The protein below binds the small molecule below.
Small molecule (SMILES): CC(=O)N[C@H]1[C@H](O[C@H]2[C@H](O)[C@@H](NC(C)=O)CO[C@@H]2CO)O[C@H](CO)[C@@H](O)[C@@H]1O

Sequence of chain 1.A:
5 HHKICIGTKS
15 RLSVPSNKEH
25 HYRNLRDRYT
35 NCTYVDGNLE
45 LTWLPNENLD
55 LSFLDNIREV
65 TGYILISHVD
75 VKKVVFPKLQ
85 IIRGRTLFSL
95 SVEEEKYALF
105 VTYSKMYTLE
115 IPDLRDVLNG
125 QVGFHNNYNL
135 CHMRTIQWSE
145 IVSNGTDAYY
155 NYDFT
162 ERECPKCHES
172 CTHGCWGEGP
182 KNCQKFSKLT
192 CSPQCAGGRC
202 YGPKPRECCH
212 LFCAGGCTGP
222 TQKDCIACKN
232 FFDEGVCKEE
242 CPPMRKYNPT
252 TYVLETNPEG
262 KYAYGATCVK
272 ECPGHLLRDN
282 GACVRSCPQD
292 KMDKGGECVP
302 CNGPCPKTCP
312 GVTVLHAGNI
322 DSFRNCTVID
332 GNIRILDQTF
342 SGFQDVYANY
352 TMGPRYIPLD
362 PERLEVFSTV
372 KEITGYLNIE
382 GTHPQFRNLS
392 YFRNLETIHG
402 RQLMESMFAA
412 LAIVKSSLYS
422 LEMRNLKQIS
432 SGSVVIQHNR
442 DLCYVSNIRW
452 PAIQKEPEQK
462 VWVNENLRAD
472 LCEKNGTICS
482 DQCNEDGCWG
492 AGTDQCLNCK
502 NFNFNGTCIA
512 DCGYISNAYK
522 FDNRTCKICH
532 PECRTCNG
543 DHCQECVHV

Binding-site contacts:
Ligand atom C5 contacts residue ASN35 of chain 1.A at 3.7 Å.
Ligand atom C1 contacts residue ASN35 of chain 1.A at 1.9 Å.
Ligand atom C4 contacts residue ASN35 of chain 1.A at 4.5 Å.
Ligand atom O7 contacts residue ASN35 of chain 1.A at 3.9 Å.
Ligand atom C3 contacts residue ASN35 of chain 1.A at 4.0 Å.
Ligand atom O5 contacts residue ASN35 of chain 1.A at 2.9 Å (h-bond).
Ligand atom C7 contacts residue ASN35 of chain 1.A at 3.3 Å.
Ligand atom C8 contacts residue THR34 of chain 1.A at 4.1 Å.
Ligand atom N2 contacts residue ASN35 of chain 1.A at 2.7 Å (h-bond).
Ligand atom C8 contacts residue ASN35 of chain 1.A at 4.1 Å.
Ligand atom C2 contacts residue ASN35 of chain 1.A at 2.8 Å.
Ligand atom N2 contacts residue THR34 of chain 1.A at 4.2 Å.
Ligand atom C6 contacts residue ASN35 of chain 1.A at 4.4 Å.